Sequence of chain 1.A:
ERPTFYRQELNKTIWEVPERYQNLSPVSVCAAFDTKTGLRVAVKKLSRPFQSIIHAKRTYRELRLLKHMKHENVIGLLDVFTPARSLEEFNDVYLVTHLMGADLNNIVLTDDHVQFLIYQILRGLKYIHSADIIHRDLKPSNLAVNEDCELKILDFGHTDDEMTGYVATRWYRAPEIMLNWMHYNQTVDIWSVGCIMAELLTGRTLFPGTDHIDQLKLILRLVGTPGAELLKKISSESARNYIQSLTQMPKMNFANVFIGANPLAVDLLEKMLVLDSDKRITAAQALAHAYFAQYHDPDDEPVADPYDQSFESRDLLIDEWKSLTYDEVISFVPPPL

A small-molecule ligand and the protein it binds are described below.
Small molecule (SMILES): Fc1cccc(Cl)c1CNc1nc(-c2ccco2)n[nH]1

Binding-site contacts:
Ligand atom C14 contacts residue ASP188 of chain 1.A at 3.8 Å.
Ligand atom O27 contacts residue LEU187 of chain 1.A at 3.9 Å.
Ligand atom C11 contacts residue ILE104 of chain 1.A at 4.0 Å (hydrophobic).
Ligand atom N4 contacts residue LEU128 of chain 1.A at 3.6 Å.
Ligand atom N1 contacts residue ILE104 of chain 1.A at 3.5 Å.
Ligand atom C25 contacts residue GLY130 of chain 1.A at 3.7 Å.
Ligand atom C25 contacts residue ALA131 of chain 1.A at 4.0 Å (hydrophobic).
Ligand atom N6 contacts residue LEU187 of chain 1.A at 3.9 Å.
Ligand atom N3 contacts residue HIS127 of chain 1.A at 2.6 Å (h-bond).
Ligand atom C2 contacts residue HIS127 of chain 1.A at 3.7 Å.
Ligand atom C25 contacts residue ASP132 of chain 1.A at 4.1 Å.
Ligand atom C15 contacts residue THR126 of chain 1.A at 3.6 Å.
Ligand atom N3 contacts residue THR126 of chain 1.A at 3.8 Å.
Ligand atom CL1 contacts residue LYS73 of chain 1.A at 4.0 Å.
Ligand atom F18 contacts residue ASP188 of chain 1.A at 2.8 Å.
Ligand atom F18 contacts residue LEU187 of chain 1.A at 4.0 Å.
Ligand atom N4 contacts residue HIS127 of chain 1.A at 3.2 Å (h-bond).
Ligand atom CL1 contacts residue ALA71 of chain 1.A at 3.4 Å.
Ligand atom C16 contacts residue LEU95 of chain 1.A at 3.5 Å (hydrophobic).
Ligand atom C23 contacts residue THR126 of chain 1.A at 3.6 Å.
Ligand atom C7 contacts residue MET129 of chain 1.A at 4.0 Å (hydrophobic).
Ligand atom C11 contacts residue THR126 of chain 1.A at 3.9 Å.
Ligand atom N1 contacts residue THR126 of chain 1.A at 3.1 Å (h-bond).
Ligand atom CL1 contacts residue THR126 of chain 1.A at 3.4 Å.
Ligand atom N3 contacts residue MET129 of chain 1.A at 3.8 Å.
Ligand atom C23 contacts residue LYS73 of chain 1.A at 3.9 Å.
Ligand atom C9 contacts residue THR126 of chain 1.A at 4.1 Å.
Ligand atom C5 contacts residue MET129 of chain 1.A at 3.9 Å (hydrophobic).
Ligand atom C14 contacts residue ILE104 of chain 1.A at 4.0 Å (hydrophobic).
Ligand atom C16 contacts residue THR126 of chain 1.A at 4.0 Å.
Ligand atom C17 contacts residue LEU95 of chain 1.A at 4.0 Å (hydrophobic).
Ligand atom C2 contacts residue THR126 of chain 1.A at 3.9 Å.
Ligand atom C26 contacts residue ASP132 of chain 1.A at 3.8 Å.
Ligand atom N4 contacts residue MET129 of chain 1.A at 3.0 Å (h-bond).
Ligand atom C24 contacts residue MET129 of chain 1.A at 2.9 Å (hydrophobic).
Ligand atom C25 contacts residue MET129 of chain 1.A at 3.4 Å (hydrophobic).
Ligand atom C16 contacts residue GLU91 of chain 1.A at 3.7 Å.
Ligand atom C17 contacts residue GLU91 of chain 1.A at 3.9 Å.
Ligand atom N3 contacts residue LEU128 of chain 1.A at 3.9 Å.
Ligand atom F18 contacts residue ILE104 of chain 1.A at 3.9 Å.